Binding-site contacts:
Ligand atom N contacts residue ASP82 of chain 1.B at 2.4 Å (salt-bridge).
Ligand atom C contacts residue MN1 of chain 1.G at 3.0 Å.
Ligand atom C contacts residue MN1 of chain 1.F at 3.3 Å.
Ligand atom N contacts residue PHE50 of chain 1.B at 3.4 Å.
Ligand atom CG contacts residue PHE50 of chain 1.B at 4.2 Å (hydrophobic).
Ligand atom O contacts residue HIS153 of chain 1.B at 3.8 Å.
Ligand atom CG contacts residue ASN53 of chain 1.B at 3.2 Å.
Ligand atom C contacts residue GLU187 of chain 1.B at 3.9 Å.
Ligand atom SD contacts residue ASN53 of chain 1.B at 3.3 Å (h-bond).
Ligand atom SD contacts residue ILE205 of chain 1.B at 3.5 Å.
Ligand atom CE contacts residue ASN53 of chain 1.B at 4.3 Å.
Ligand atom OXT contacts residue MN1 of chain 1.G at 1.9 Å.
Ligand atom OXT contacts residue ASP82 of chain 1.B at 3.7 Å.
Ligand atom CA contacts residue MN1 of chain 1.G at 4.3 Å.
Ligand atom O contacts residue GLU187 of chain 1.B at 4.1 Å.
Ligand atom C contacts residue ASP93 of chain 1.B at 3.7 Å.
Ligand atom CA contacts residue MN1 of chain 1.F at 3.2 Å.
Ligand atom N contacts residue MN1 of chain 1.G at 4.2 Å.
Ligand atom C contacts residue HIS161 of chain 1.B at 4.2 Å.
Ligand atom SD contacts residue PHE50 of chain 1.B at 4.1 Å.
Ligand atom CG contacts residue HIS62 of chain 1.B at 3.9 Å.
Ligand atom C contacts residue ASP82 of chain 1.B at 3.9 Å.
Ligand atom OXT contacts residue MN1 of chain 1.F at 2.7 Å.
Ligand atom O contacts residue HIS161 of chain 1.B at 3.1 Å (h-bond).
Ligand atom N contacts residue MN1 of chain 1.F at 2.1 Å.
Ligand atom N contacts residue GLU280 of chain 1.B at 4.1 Å.
Ligand atom O contacts residue MN1 of chain 1.G at 3.6 Å.
Ligand atom C contacts residue HIS153 of chain 1.B at 4.0 Å.
Ligand atom O contacts residue ASP93 of chain 1.B at 4.3 Å.
Ligand atom OXT contacts residue GLU187 of chain 1.B at 2.9 Å (salt-bridge).
Ligand atom CE contacts residue HIS62 of chain 1.B at 3.6 Å.
Ligand atom OXT contacts residue GLU280 of chain 1.B at 3.4 Å (salt-bridge).
Ligand atom CA contacts residue ASP82 of chain 1.B at 3.2 Å.
Ligand atom O contacts residue LEU160 of chain 1.B at 4.1 Å.
Ligand atom CB contacts residue HIS62 of chain 1.B at 4.2 Å.
Ligand atom N contacts residue ASP93 of chain 1.B at 3.5 Å (salt-bridge).
Ligand atom CE contacts residue ILE205 of chain 1.B at 3.5 Å (hydrophobic).
Ligand atom OXT contacts residue HIS153 of chain 1.B at 3.3 Å (h-bond).
Ligand atom CB contacts residue LEU160 of chain 1.B at 4.0 Å (hydrophobic).
Ligand atom OXT contacts residue ASP93 of chain 1.B at 2.8 Å (salt-bridge).

Sequence of chain 1.B:
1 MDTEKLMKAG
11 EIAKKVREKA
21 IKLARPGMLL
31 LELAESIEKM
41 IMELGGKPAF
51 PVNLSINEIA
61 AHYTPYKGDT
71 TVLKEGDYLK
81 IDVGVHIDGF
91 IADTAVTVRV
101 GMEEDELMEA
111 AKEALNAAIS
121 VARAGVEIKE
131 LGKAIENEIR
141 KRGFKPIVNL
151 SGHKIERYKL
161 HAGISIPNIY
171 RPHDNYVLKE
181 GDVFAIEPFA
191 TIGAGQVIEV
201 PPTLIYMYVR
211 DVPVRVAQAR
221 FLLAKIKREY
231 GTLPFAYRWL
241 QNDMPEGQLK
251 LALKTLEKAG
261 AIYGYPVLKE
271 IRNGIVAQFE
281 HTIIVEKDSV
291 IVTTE

A protein and the small-molecule ligand that binds it are described below.
Small molecule (SMILES): CSCC[C@H](N)C(=O)O